Sequence of chain 1.B:
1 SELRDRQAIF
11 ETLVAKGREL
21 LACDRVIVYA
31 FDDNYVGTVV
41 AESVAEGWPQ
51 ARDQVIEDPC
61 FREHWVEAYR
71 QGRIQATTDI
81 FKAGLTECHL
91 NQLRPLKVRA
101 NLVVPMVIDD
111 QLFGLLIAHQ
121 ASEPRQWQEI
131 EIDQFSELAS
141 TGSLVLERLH

Binding-site contacts:
Ligand atom C17 contacts residue HIS89 of chain 1.B at 3.4 Å.
Ligand atom C21 contacts residue TYR69 of chain 1.B at 3.5 Å (hydrophobic).
Ligand atom C01 contacts residue GLN92 of chain 1.B at 3.5 Å.
Ligand atom C04 contacts residue CYS88 of chain 1.B at 3.5 Å (hydrophobic).
Ligand atom C15 contacts residue CYS60 of chain 1.B at 2.8 Å (hydrophobic).
Ligand atom N26 contacts residue HIS89 of chain 1.B at 3.3 Å.
Ligand atom N26 contacts residue CYS60 of chain 1.B at 3.2 Å (h-bond).
Ligand atom C05 contacts residue CYS88 of chain 1.B at 3.5 Å (hydrophobic).
Ligand atom N26 contacts residue ASP58 of chain 1.B at 2.7 Å (salt-bridge).
Ligand atom C16 contacts residue CYS60 of chain 1.B at 1.9 Å (hydrophobic).
Ligand atom O42 contacts residue TRP65 of chain 1.B at 2.7 Å (h-bond).
Ligand atom C10 contacts residue ASP58 of chain 1.B at 3.4 Å.
Ligand atom N38 contacts residue HIS89 of chain 1.B at 3.5 Å (h-bond).
Ligand atom C12 contacts residue HIS89 of chain 1.B at 3.2 Å.
Ligand atom N38 contacts residue ASP58 of chain 1.B at 2.9 Å (salt-bridge).
Ligand atom C37 contacts residue EDO1 of chain 1.N at 3.4 Å.
Ligand atom O31 contacts residue ILE117 of chain 1.B at 3.6 Å.
Ligand atom O23 contacts residue ARG73 of chain 1.B at 3.0 Å (salt-bridge).
Ligand atom O22 contacts residue TYR69 of chain 1.B at 2.6 Å (h-bond).
Ligand atom C25 contacts residue HIS89 of chain 1.B at 3.4 Å.
Ligand atom C11 contacts residue HIS89 of chain 1.B at 3.4 Å.
Ligand atom N38 contacts residue CYS60 of chain 1.B at 3.1 Å (h-bond).
Ligand atom C25 contacts residue PHE61 of chain 1.B at 3.5 Å (hydrophobic).
Ligand atom C17 contacts residue CYS60 of chain 1.B at 2.7 Å (hydrophobic).
Ligand atom C15 contacts residue HIS89 of chain 1.B at 3.4 Å.
Ligand atom O31 contacts residue ASN101 of chain 1.B at 3.0 Å (h-bond).
Ligand atom C01 contacts residue CYS88 of chain 1.B at 2.6 Å (hydrophobic).
Ligand atom C25 contacts residue ASP58 of chain 1.B at 3.5 Å.
Ligand atom O31 contacts residue HIS119 of chain 1.B at 2.9 Å (h-bond).
Ligand atom C06 contacts residue PRO59 of chain 1.B at 3.6 Å (hydrophobic).
Ligand atom C02 contacts residue CYS88 of chain 1.B at 1.8 Å (hydrophobic).
Ligand atom C13 contacts residue THR86 of chain 1.B at 3.3 Å.
Ligand atom C11 contacts residue ASP58 of chain 1.B at 3.6 Å.
Ligand atom C14 contacts residue HIS89 of chain 1.B at 3.3 Å.
Ligand atom O07 contacts residue PRO59 of chain 1.B at 3.5 Å.
Ligand atom N29 contacts residue EDO1 of chain 1.N at 3.6 Å (h-bond).
Ligand atom O22 contacts residue ARG73 of chain 1.B at 2.7 Å (salt-bridge).
Ligand atom C03 contacts residue CYS88 of chain 1.B at 2.9 Å (hydrophobic).
Ligand atom C27 contacts residue ASP58 of chain 1.B at 3.4 Å.
Ligand atom O23 contacts residue GLN75 of chain 1.B at 3.4 Å (h-bond).

This small molecule binds to this protein.
Small molecule (SMILES): CCC1=C(C)/C(=C/c2[nH]c(Cc3[nH]c(CC4NC(=O)C(C)=C4CC)c(C)c3CCC(=O)O)c(CCC(=O)O)c2C)NC1=O